The small molecule below binds the protein below.
Small molecule (SMILES): CC(=O)N[C@@H]1[C@@H](O)[C@H](O)[C@@H](CO)O[C@H]1O

Binding-site contacts:
Ligand atom C7 contacts residue ASN318 of chain 1.A at 3.0 Å.
Ligand atom C2 contacts residue ASN318 of chain 1.A at 2.4 Å.
Ligand atom C1 contacts residue ASN318 of chain 1.A at 1.4 Å.
Ligand atom O6 contacts residue ASN318 of chain 1.A at 4.0 Å.
Ligand atom O7 contacts residue GLN567 of chain 1.A at 3.6 Å.
Ligand atom C3 contacts residue ASN318 of chain 1.A at 3.8 Å.
Ligand atom N2 contacts residue ASN318 of chain 1.A at 2.9 Å (h-bond).
Ligand atom O7 contacts residue ASN318 of chain 1.A at 2.7 Å (h-bond).
Ligand atom C4 contacts residue ASN318 of chain 1.A at 4.2 Å.
Ligand atom C5 contacts residue ASN318 of chain 1.A at 3.7 Å.
Ligand atom C8 contacts residue ASN318 of chain 1.A at 4.3 Å.
Ligand atom O5 contacts residue ASN318 of chain 1.A at 2.4 Å (h-bond).
Ligand atom C6 contacts residue ASN318 of chain 1.A at 4.5 Å.

Sequence of chain 1.A:
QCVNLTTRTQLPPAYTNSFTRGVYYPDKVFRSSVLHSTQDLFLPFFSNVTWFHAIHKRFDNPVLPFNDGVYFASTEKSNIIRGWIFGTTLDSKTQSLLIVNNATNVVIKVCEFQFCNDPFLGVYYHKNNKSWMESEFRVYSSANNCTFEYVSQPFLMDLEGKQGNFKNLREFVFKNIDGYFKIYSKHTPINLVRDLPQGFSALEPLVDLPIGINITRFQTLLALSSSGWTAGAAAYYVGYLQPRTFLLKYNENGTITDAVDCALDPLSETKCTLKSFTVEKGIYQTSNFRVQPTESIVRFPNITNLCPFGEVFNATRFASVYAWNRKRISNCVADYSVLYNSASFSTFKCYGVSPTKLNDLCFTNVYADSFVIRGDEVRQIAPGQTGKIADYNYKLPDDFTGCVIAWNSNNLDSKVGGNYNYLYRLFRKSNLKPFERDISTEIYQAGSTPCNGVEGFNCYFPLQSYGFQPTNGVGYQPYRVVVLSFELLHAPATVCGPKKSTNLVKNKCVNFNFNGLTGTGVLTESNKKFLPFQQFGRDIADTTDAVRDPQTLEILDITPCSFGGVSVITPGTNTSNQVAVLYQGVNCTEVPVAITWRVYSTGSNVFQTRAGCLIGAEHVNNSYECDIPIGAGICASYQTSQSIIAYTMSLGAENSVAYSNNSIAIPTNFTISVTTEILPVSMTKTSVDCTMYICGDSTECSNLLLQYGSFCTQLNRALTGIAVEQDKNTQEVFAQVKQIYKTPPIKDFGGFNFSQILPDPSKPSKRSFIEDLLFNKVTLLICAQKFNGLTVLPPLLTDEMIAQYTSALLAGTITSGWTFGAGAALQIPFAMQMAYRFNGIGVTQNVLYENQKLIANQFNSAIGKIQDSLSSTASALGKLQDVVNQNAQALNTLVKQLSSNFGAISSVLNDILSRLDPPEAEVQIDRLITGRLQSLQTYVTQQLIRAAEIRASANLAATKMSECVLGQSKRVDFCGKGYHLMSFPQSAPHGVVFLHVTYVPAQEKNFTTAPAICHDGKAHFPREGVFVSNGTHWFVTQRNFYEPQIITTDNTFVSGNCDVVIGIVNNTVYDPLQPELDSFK